A small-molecule ligand and the protein it binds are described below.
Small molecule (SMILES): Cc1ccc(CCc2c3nc[nH]c3cc3c(=O)[nH]c(N)nc23)cc1

Binding-site contacts:
Ligand atom C7 contacts residue CYS160 of chain 2.A at 3.7 Å (hydrophobic).
Ligand atom O22 contacts residue GLY232 of chain 2.A at 2.8 Å (h-bond).
Ligand atom C9 contacts residue ASP158 of chain 2.A at 3.6 Å.
Ligand atom C12 contacts residue TYR108 of chain 2.A at 3.5 Å (hydrophobic).
Ligand atom C14 contacts residue TYR108 of chain 2.A at 3.5 Å (hydrophobic).
Ligand atom N10 contacts residue MET262 of chain 2.A at 3.4 Å.
Ligand atom C5 contacts residue TYR108 of chain 2.A at 3.6 Å (hydrophobic).
Ligand atom C1 contacts residue LEU233 of chain 2.A at 3.6 Å (hydrophobic).
Ligand atom C14 contacts residue ASP104 of chain 2.A at 3.3 Å.
Ligand atom C17 contacts residue ASP104 of chain 2.A at 3.2 Å.
Ligand atom C3 contacts residue TYR108 of chain 2.A at 3.8 Å (hydrophobic).
Ligand atom O22 contacts residue GLN205 of chain 2.A at 2.9 Å (h-bond).
Ligand atom N11 contacts residue ALA234 of chain 2.A at 3.4 Å (h-bond).
Ligand atom N11 contacts residue LEU233 of chain 2.A at 2.8 Å (h-bond).
Ligand atom C7 contacts residue ASP158 of chain 2.A at 3.6 Å.
Ligand atom C2 contacts residue CYS160 of chain 2.A at 3.7 Å (hydrophobic).
Ligand atom C9 contacts residue ASP104 of chain 2.A at 3.5 Å.
Ligand atom N13 contacts residue GLY263 of chain 2.A at 3.6 Å.
Ligand atom N23 contacts residue SER105 of chain 2.A at 3.7 Å.
Ligand atom C18 contacts residue GLN109 of chain 2.A at 3.8 Å.
Ligand atom C12 contacts residue ALA234 of chain 2.A at 3.4 Å (hydrophobic).
Ligand atom O22 contacts residue ASP158 of chain 2.A at 3.5 Å (salt-bridge).
Ligand atom N10 contacts residue ASP104 of chain 2.A at 2.8 Å (salt-bridge).
Ligand atom N8 contacts residue ASP158 of chain 2.A at 2.8 Å (salt-bridge).
Ligand atom C21 contacts residue ASP282 of chain 2.A at 3.1 Å.
Ligand atom O22 contacts residue CYS160 of chain 2.A at 3.4 Å.
Ligand atom C1 contacts residue TYR108 of chain 2.A at 3.6 Å (hydrophobic).
Ligand atom N23 contacts residue ILE203 of chain 2.A at 3.7 Å.
Ligand atom C9 contacts residue MET262 of chain 2.A at 3.6 Å (hydrophobic).
Ligand atom N10 contacts residue TYR108 of chain 2.A at 3.6 Å.
Ligand atom O22 contacts residue GLY231 of chain 2.A at 3.3 Å.
Ligand atom N13 contacts residue TYR108 of chain 2.A at 3.5 Å.
Ligand atom N8 contacts residue MET262 of chain 2.A at 3.7 Å.
Ligand atom C4 contacts residue TYR108 of chain 2.A at 3.7 Å (hydrophobic).
Ligand atom N11 contacts residue MET262 of chain 2.A at 3.7 Å.
Ligand atom C12 contacts residue GLY263 of chain 2.A at 3.6 Å.
Ligand atom N23 contacts residue ASP158 of chain 2.A at 2.9 Å (salt-bridge).
Ligand atom C6 contacts residue TYR108 of chain 2.A at 3.5 Å (hydrophobic).
Ligand atom C15 contacts residue ASP104 of chain 2.A at 3.6 Å.
Ligand atom N23 contacts residue ASP104 of chain 2.A at 2.8 Å (salt-bridge).

Sequence of chain 2.A:
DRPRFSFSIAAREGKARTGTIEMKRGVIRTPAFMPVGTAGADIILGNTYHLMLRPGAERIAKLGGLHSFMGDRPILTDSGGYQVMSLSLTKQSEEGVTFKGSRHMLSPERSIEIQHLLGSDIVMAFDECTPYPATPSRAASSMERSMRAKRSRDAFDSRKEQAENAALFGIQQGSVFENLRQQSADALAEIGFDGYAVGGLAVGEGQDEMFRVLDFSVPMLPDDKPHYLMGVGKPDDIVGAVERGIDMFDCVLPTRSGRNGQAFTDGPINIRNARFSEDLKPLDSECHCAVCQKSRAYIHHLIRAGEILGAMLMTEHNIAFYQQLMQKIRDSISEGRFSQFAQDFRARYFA